Binding-site contacts:
Ligand atom PG contacts residue MG1 of chain 1.C at 3.2 Å.
Ligand atom O4' contacts residue LYS117 of chain 1.A at 3.1 Å (salt-bridge).
Ligand atom O1A contacts residue GLY15 of chain 1.A at 3.3 Å.
Ligand atom O6 contacts residue ASN116 of chain 1.A at 3.2 Å (h-bond).
Ligand atom C8 contacts residue GLY15 of chain 1.A at 3.5 Å.
Ligand atom O2G contacts residue MG1 of chain 1.C at 2.0 Å.
Ligand atom PB contacts residue MG1 of chain 1.C at 3.2 Å.
Ligand atom N7 contacts residue ASN116 of chain 1.A at 3.1 Å (h-bond).
Ligand atom O1A contacts residue SER17 of chain 1.A at 3.4 Å (h-bond).
Ligand atom C2' contacts residue VAL29 of chain 1.A at 3.4 Å (hydrophobic).
Ligand atom N7 contacts residue ALA18 of chain 1.A at 3.5 Å.
Ligand atom O6 contacts residue ALA146 of chain 1.A at 2.8 Å (h-bond).
Ligand atom O1B contacts residue LYS16 of chain 1.A at 2.8 Å (salt-bridge).
Ligand atom O3' contacts residue GLU30 of chain 1.A at 2.9 Å (salt-bridge).
Ligand atom O2' contacts residue PHE28 of chain 1.A at 3.1 Å.
Ligand atom O2' contacts residue VAL29 of chain 1.A at 2.6 Å (h-bond).
Ligand atom O2B contacts residue LYS16 of chain 1.A at 3.5 Å (salt-bridge).
Ligand atom O3A contacts residue GLY15 of chain 1.A at 3.2 Å (h-bond).
Ligand atom O2B contacts residue SER17 of chain 1.A at 2.9 Å (h-bond).
Ligand atom O3G contacts residue LYS16 of chain 1.A at 2.6 Å (salt-bridge).
Ligand atom N1 contacts residue ASP119 of chain 1.A at 2.8 Å (salt-bridge).
Ligand atom O6 contacts residue SER145 of chain 1.A at 3.3 Å.
Ligand atom N2 contacts residue ASP119 of chain 1.A at 2.9 Å (salt-bridge).
Ligand atom O1B contacts residue GLY13 of chain 1.A at 3.5 Å (h-bond).
Ligand atom N7 contacts residue ALA146 of chain 1.A at 3.5 Å.
Ligand atom O3G contacts residue GLY60 of chain 1.A at 2.9 Å (h-bond).
Ligand atom O6 contacts residue LYS117 of chain 1.A at 3.3 Å.
Ligand atom N3B contacts residue MG1 of chain 1.C at 3.4 Å.
Ligand atom O1A contacts residue ALA18 of chain 1.A at 2.9 Å (h-bond).
Ligand atom O2G contacts residue THR35 of chain 1.A at 2.8 Å (h-bond).
Ligand atom O3G contacts residue GLY12 of chain 1.A at 3.4 Å.
Ligand atom O1G contacts residue PRO34 of chain 1.A at 3.4 Å.
Ligand atom O2B contacts residue MG1 of chain 1.C at 2.0 Å.
Ligand atom O1B contacts residue VAL14 of chain 1.A at 3.3 Å (h-bond).
Ligand atom C8 contacts residue ALA18 of chain 1.A at 3.4 Å (hydrophobic).
Ligand atom N3B contacts residue GLY13 of chain 1.A at 3.1 Å (h-bond).
Ligand atom C6 contacts residue LYS117 of chain 1.A at 3.5 Å.
Ligand atom O1B contacts residue GLY15 of chain 1.A at 3.1 Å (h-bond).
Ligand atom O2' contacts residue GLU30 of chain 1.A at 3.2 Å (salt-bridge).
Ligand atom O6 contacts residue ASP119 of chain 1.A at 3.5 Å (salt-bridge).

Sequence of chain 1.A:
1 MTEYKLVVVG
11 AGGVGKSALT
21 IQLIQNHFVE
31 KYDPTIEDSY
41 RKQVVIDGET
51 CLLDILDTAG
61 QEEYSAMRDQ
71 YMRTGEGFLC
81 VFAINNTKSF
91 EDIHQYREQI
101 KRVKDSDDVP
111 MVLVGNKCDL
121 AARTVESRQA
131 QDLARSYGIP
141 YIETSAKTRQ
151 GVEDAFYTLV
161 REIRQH

A protein and the small-molecule ligand that binds it are described below.
Small molecule (SMILES): Nc1nc2c(ncn2[C@@H]2O[C@H](CO[P](=O)(O)O[P](=O)(O)NP(=O)(O)O)[C@@H](O)[C@H]2O)c(=O)[nH]1